Sequence of chain 1.A:
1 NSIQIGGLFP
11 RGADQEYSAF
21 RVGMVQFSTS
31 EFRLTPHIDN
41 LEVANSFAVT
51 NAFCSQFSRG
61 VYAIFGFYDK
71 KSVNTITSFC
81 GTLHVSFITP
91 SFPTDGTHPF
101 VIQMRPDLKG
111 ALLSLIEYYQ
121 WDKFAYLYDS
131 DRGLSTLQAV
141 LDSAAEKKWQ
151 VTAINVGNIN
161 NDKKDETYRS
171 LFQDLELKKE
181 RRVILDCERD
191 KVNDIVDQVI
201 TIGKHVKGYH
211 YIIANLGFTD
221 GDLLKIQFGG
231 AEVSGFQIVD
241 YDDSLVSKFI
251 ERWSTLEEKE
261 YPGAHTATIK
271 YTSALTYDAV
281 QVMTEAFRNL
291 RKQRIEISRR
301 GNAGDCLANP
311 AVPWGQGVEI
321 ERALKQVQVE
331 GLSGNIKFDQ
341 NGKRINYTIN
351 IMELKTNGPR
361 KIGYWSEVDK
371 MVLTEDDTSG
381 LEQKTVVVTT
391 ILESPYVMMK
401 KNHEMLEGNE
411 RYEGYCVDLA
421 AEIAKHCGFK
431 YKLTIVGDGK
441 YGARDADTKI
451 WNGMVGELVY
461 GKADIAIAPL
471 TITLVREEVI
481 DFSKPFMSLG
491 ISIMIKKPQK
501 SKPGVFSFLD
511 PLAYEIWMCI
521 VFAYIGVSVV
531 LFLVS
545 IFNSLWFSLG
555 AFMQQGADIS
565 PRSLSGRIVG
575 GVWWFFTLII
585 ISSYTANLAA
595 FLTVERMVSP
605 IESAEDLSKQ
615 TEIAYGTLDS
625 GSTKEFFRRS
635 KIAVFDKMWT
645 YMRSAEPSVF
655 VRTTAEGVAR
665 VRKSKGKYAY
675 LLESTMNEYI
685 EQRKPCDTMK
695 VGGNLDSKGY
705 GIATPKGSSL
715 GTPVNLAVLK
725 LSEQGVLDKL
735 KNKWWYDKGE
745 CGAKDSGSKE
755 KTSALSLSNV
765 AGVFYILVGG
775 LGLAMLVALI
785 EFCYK

A protein and the small-molecule ligand that binds it are described below.
Small molecule (SMILES): CC(=O)N[C@@H]1[C@@H](O)[C@H](O)[C@@H](CO)O[C@H]1O

Binding-site contacts:
Ligand atom O5 contacts residue ASN335 of chain 1.A at 3.1 Å (h-bond).
Ligand atom C5 contacts residue ASN346 of chain 1.A at 3.7 Å.
Ligand atom O6 contacts residue GLU330 of chain 1.A at 4.0 Å.
Ligand atom O7 contacts residue LYS337 of chain 1.A at 3.5 Å.
Ligand atom C1 contacts residue ASN346 of chain 1.A at 1.5 Å.
Ligand atom O5 contacts residue ASN346 of chain 1.A at 2.5 Å (h-bond).
Ligand atom C1 contacts residue ASN335 of chain 1.A at 3.8 Å.
Ligand atom C7 contacts residue LYS337 of chain 1.A at 4.3 Å.
Ligand atom C8 contacts residue LYS337 of chain 1.A at 3.7 Å.
Ligand atom C2 contacts residue ASN346 of chain 1.A at 2.4 Å.
Ligand atom O7 contacts residue GLN328 of chain 1.A at 2.4 Å (h-bond).
Ligand atom C6 contacts residue ASN335 of chain 1.A at 3.6 Å.
Ligand atom C5 contacts residue ASN335 of chain 1.A at 3.7 Å.
Ligand atom N2 contacts residue ASN346 of chain 1.A at 2.8 Å (h-bond).
Ligand atom C4 contacts residue ASN335 of chain 1.A at 3.8 Å.
Ligand atom N2 contacts residue GLN328 of chain 1.A at 4.1 Å.
Ligand atom C2 contacts residue GLN328 of chain 1.A at 3.9 Å.
Ligand atom O7 contacts residue ASN346 of chain 1.A at 3.1 Å (h-bond).
Ligand atom C2 contacts residue ASN335 of chain 1.A at 4.1 Å.
Ligand atom C7 contacts residue GLN328 of chain 1.A at 3.5 Å.
Ligand atom O6 contacts residue ASN335 of chain 1.A at 2.8 Å (h-bond).
Ligand atom C8 contacts residue ASN346 of chain 1.A at 4.2 Å.
Ligand atom C4 contacts residue ASN346 of chain 1.A at 4.3 Å.
Ligand atom C3 contacts residue ASN346 of chain 1.A at 3.8 Å.
Ligand atom C7 contacts residue ASN346 of chain 1.A at 3.1 Å.